Binding-site contacts:
Ligand atom C1 contacts residue GLU132 of chain 1.A at 3.5 Å.
Ligand atom C5 contacts residue ASN164 of chain 1.A at 3.8 Å.
Ligand atom O5 contacts residue ASN165 of chain 1.A at 2.4 Å (h-bond).
Ligand atom C4 contacts residue ASN165 of chain 1.A at 4.3 Å.
Ligand atom O7 contacts residue ASN165 of chain 1.A at 3.1 Å.
Ligand atom N2 contacts residue ASN165 of chain 1.A at 2.9 Å (h-bond).
Ligand atom C6 contacts residue ASN164 of chain 1.A at 3.6 Å.
Ligand atom C1 contacts residue ASN165 of chain 1.A at 1.4 Å.
Ligand atom C5 contacts residue ASN165 of chain 1.A at 3.7 Å.
Ligand atom C8 contacts residue ASN165 of chain 1.A at 4.4 Å.
Ligand atom C3 contacts residue ASN165 of chain 1.A at 3.8 Å.
Ligand atom O6 contacts residue ASN165 of chain 1.A at 4.0 Å.
Ligand atom O5 contacts residue ASN164 of chain 1.A at 3.2 Å (h-bond).
Ligand atom O5 contacts residue GLU132 of chain 1.A at 4.1 Å.
Ligand atom C1 contacts residue ASN164 of chain 1.A at 4.1 Å.
Ligand atom O6 contacts residue ASN164 of chain 1.A at 3.4 Å.
Ligand atom C7 contacts residue ASN165 of chain 1.A at 3.2 Å.
Ligand atom C2 contacts residue ASN165 of chain 1.A at 2.5 Å.

This protein binds this small molecule.
Small molecule (SMILES): CC(=O)N[C@@H]1[C@@H](O)[C@H](O)[C@@H](CO)O[C@H]1O

Sequence of chain 1.A:
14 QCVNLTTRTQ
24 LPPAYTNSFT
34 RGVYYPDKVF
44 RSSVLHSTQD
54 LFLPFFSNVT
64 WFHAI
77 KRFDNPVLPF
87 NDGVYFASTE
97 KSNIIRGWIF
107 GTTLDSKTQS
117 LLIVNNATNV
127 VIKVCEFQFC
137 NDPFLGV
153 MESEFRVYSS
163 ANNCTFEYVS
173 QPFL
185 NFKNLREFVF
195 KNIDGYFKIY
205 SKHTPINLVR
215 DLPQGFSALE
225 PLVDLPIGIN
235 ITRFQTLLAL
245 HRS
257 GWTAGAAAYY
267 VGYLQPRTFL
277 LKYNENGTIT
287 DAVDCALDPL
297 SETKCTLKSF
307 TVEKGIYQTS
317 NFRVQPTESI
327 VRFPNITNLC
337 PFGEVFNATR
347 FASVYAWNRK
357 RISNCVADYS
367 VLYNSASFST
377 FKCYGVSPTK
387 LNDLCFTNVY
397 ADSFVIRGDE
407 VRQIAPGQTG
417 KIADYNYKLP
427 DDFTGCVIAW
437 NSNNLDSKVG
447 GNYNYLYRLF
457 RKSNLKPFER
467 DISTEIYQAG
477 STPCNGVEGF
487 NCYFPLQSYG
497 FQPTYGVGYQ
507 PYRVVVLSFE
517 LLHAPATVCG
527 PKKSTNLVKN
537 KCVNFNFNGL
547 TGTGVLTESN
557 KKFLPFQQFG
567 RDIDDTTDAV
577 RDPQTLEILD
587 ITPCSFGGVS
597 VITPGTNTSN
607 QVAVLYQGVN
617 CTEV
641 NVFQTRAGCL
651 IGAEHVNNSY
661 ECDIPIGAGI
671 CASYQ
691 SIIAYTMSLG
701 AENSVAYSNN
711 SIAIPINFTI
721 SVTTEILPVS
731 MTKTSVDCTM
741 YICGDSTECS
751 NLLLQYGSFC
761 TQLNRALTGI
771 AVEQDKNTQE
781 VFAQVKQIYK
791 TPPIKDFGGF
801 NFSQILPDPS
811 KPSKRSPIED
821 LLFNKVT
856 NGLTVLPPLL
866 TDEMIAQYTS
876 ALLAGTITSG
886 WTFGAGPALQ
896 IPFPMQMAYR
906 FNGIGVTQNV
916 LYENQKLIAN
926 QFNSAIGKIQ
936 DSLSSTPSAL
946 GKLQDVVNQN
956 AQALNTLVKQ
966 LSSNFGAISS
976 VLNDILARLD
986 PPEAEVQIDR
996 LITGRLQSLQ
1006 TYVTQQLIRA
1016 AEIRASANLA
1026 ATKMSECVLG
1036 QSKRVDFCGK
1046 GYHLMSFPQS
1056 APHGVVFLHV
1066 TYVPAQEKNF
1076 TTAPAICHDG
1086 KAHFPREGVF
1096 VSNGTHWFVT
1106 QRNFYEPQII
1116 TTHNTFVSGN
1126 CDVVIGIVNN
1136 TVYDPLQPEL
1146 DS